The protein below binds the small molecule below.
Small molecule (SMILES): C/C1=C\CC/C(C)=C/CC(C)(C)C=CC1

Sequence of chain 1.A:
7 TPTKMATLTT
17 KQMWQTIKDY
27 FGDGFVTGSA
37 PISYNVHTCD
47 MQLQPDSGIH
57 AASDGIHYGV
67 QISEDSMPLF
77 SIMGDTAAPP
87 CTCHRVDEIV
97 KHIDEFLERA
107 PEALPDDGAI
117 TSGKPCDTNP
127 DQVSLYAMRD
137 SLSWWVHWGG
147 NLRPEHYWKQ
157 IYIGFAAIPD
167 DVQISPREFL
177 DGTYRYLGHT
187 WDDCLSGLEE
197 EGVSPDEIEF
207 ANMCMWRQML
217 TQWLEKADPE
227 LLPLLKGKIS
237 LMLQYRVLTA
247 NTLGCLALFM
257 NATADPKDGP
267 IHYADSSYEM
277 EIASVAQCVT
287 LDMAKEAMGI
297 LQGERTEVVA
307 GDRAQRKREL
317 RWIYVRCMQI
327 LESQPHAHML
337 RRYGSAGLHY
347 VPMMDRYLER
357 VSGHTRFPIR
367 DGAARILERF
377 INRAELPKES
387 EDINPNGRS

Binding-site contacts:
Ligand atom C4 contacts residue LEU287 of chain 1.A at 3.4 Å (hydrophobic).
Ligand atom C15 contacts residue GLN283 of chain 1.A at 3.1 Å.
Ligand atom C8 contacts residue ALA163 of chain 1.A at 3.6 Å (hydrophobic).
Ligand atom C12 contacts residue ALA246 of chain 1.A at 3.9 Å (hydrophobic).
Ligand atom C9 contacts residue TRP144 of chain 1.A at 3.9 Å (hydrophobic).
Ligand atom C14 contacts residue GLN283 of chain 1.A at 3.9 Å.
Ligand atom C5 contacts residue ALA162 of chain 1.A at 3.9 Å (hydrophobic).
Ligand atom C7 contacts residue ALA246 of chain 1.A at 3.2 Å (hydrophobic).
Ligand atom C5 contacts residue THR245 of chain 1.A at 3.6 Å.
Ligand atom C6 contacts residue TRP140 of chain 1.A at 3.7 Å (hydrophobic).
Ligand atom C5 contacts residue ASP166 of chain 1.A at 3.7 Å.
Ligand atom C13 contacts residue LEU287 of chain 1.A at 3.9 Å (hydrophobic).
Ligand atom C7 contacts residue ALA162 of chain 1.A at 3.3 Å (hydrophobic).
Ligand atom C9 contacts residue TRP140 of chain 1.A at 3.8 Å (hydrophobic).
Ligand atom C14 contacts residue THR248 of chain 1.A at 3.7 Å.
Ligand atom C10 contacts residue ALA246 of chain 1.A at 3.6 Å (hydrophobic).
Ligand atom C1 contacts residue PIS1 of chain 1.D at 3.3 Å.
Ligand atom C5 contacts residue GLN218 of chain 1.A at 3.7 Å.
Ligand atom C11 contacts residue ALA246 of chain 1.A at 3.6 Å (hydrophobic).
Ligand atom C8 contacts residue ALA162 of chain 1.A at 3.4 Å (hydrophobic).
Ligand atom C4 contacts residue TYR353 of chain 1.A at 3.2 Å (hydrophobic).
Ligand atom C6 contacts residue ASP166 of chain 1.A at 3.2 Å.
Ligand atom C12 contacts residue PIS1 of chain 1.D at 3.5 Å.
Ligand atom C15 contacts residue THR248 of chain 1.A at 3.8 Å.
Ligand atom C2 contacts residue TRP140 of chain 1.A at 3.8 Å (hydrophobic).
Ligand atom C3 contacts residue ALA246 of chain 1.A at 3.1 Å (hydrophobic).
Ligand atom C4 contacts residue PIS1 of chain 1.D at 3.6 Å.
Ligand atom C15 contacts residue TYR346 of chain 1.A at 3.8 Å (hydrophobic).
Ligand atom C5 contacts residue ALA246 of chain 1.A at 3.8 Å (hydrophobic).
Ligand atom C6 contacts residue ARG352 of chain 1.A at 3.1 Å.
Ligand atom C8 contacts residue TRP140 of chain 1.A at 3.3 Å (hydrophobic).
Ligand atom C1 contacts residue TRP140 of chain 1.A at 3.8 Å (hydrophobic).
Ligand atom C3 contacts residue CYS251 of chain 1.A at 3.4 Å (hydrophobic).
Ligand atom C4 contacts residue TRP140 of chain 1.A at 3.6 Å (hydrophobic).
Ligand atom C11 contacts residue TRP140 of chain 1.A at 3.7 Å (hydrophobic).
Ligand atom C3 contacts residue ASN247 of chain 1.A at 3.6 Å.
Ligand atom C3 contacts residue THR248 of chain 1.A at 3.6 Å.
Ligand atom C14 contacts residue TYR346 of chain 1.A at 3.9 Å (hydrophobic).
Ligand atom C6 contacts residue ALA163 of chain 1.A at 3.5 Å (hydrophobic).
Ligand atom C4 contacts residue TYR346 of chain 1.A at 3.5 Å (hydrophobic).